Binding-site contacts:
Ligand atom O17 contacts residue LYS163 of chain 1.B at 3.8 Å.
Ligand atom CL14 contacts residue PRO191 of chain 1.B at 4.2 Å.
Ligand atom C8 contacts residue NAD1 of chain 1.E at 3.9 Å.
Ligand atom C2 contacts residue PHE203 of chain 1.B at 4.3 Å (hydrophobic).
Ligand atom CL16 contacts residue ALA196 of chain 1.B at 3.6 Å.
Ligand atom O17 contacts residue TYR146 of chain 1.B at 4.3 Å.
Ligand atom C5 contacts residue NAD1 of chain 1.E at 3.6 Å.
Ligand atom C3 contacts residue ALA197 of chain 1.B at 4.3 Å (hydrophobic).
Ligand atom C3 contacts residue NAD1 of chain 1.E at 3.5 Å.
Ligand atom O17 contacts residue TYR156 of chain 1.B at 2.8 Å (h-bond).
Ligand atom C8 contacts residue ALA196 of chain 1.B at 4.2 Å (hydrophobic).
Ligand atom CL16 contacts residue NAD1 of chain 1.E at 3.4 Å.
Ligand atom CL14 contacts residue PHE203 of chain 1.B at 3.7 Å.
Ligand atom C10 contacts residue SER93 of chain 1.B at 3.7 Å.
Ligand atom CL14 contacts residue TYR146 of chain 1.B at 3.4 Å.
Ligand atom C2 contacts residue TYR156 of chain 1.B at 4.3 Å (hydrophobic).
Ligand atom CL16 contacts residue SER93 of chain 1.B at 3.7 Å.
Ligand atom C1 contacts residue NAD1 of chain 1.E at 3.5 Å.
Ligand atom C4 contacts residue ILE200 of chain 1.B at 4.2 Å (hydrophobic).
Ligand atom C6 contacts residue NAD1 of chain 1.E at 3.4 Å.
Ligand atom C6 contacts residue TYR156 of chain 1.B at 3.5 Å (hydrophobic).
Ligand atom CL15 contacts residue ALA95 of chain 1.B at 3.3 Å.
Ligand atom C9 contacts residue NAD1 of chain 1.E at 4.2 Å.
Ligand atom C4 contacts residue ALA197 of chain 1.B at 3.9 Å (hydrophobic).
Ligand atom CL14 contacts residue NAD1 of chain 1.E at 3.9 Å.
Ligand atom C1 contacts residue TYR146 of chain 1.B at 3.8 Å (hydrophobic).
Ligand atom C3 contacts residue PHE203 of chain 1.B at 3.8 Å (hydrophobic).
Ligand atom C1 contacts residue TYR156 of chain 1.B at 3.6 Å (hydrophobic).
Ligand atom C10 contacts residue ALA196 of chain 1.B at 3.7 Å (hydrophobic).
Ligand atom C13 contacts residue ILE200 of chain 1.B at 3.7 Å (hydrophobic).
Ligand atom O17 contacts residue MET159 of chain 1.B at 3.9 Å.
Ligand atom C9 contacts residue ALA196 of chain 1.B at 3.6 Å (hydrophobic).
Ligand atom C9 contacts residue SER93 of chain 1.B at 3.9 Å.
Ligand atom O17 contacts residue NAD1 of chain 1.E at 2.5 Å (h-bond).
Ligand atom O7 contacts residue NAD1 of chain 1.E at 3.1 Å (h-bond).
Ligand atom CL15 contacts residue PHE94 of chain 1.B at 4.0 Å.
Ligand atom C12 contacts residue ILE200 of chain 1.B at 4.0 Å (hydrophobic).
Ligand atom C4 contacts residue NAD1 of chain 1.E at 3.6 Å.
Ligand atom C2 contacts residue NAD1 of chain 1.E at 3.7 Å.
Ligand atom C3 contacts residue ILE200 of chain 1.B at 4.2 Å (hydrophobic).

Sequence of chain 1.B:
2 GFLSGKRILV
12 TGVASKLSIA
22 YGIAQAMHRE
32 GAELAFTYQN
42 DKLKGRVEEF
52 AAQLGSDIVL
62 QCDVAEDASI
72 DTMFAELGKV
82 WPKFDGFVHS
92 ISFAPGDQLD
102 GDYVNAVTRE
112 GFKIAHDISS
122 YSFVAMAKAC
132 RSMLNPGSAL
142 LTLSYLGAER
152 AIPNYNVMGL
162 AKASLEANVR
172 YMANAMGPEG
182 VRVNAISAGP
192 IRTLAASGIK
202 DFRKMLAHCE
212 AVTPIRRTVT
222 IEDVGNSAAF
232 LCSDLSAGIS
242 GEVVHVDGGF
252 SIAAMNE

A protein and the small-molecule ligand that binds it are described below.
Small molecule (SMILES): Oc1cc(Cl)ccc1Oc1ccc(Cl)cc1Cl